The small molecule below binds the protein below.
Small molecule (SMILES): CCC(=O)N(C(=O)[C@@H]1CCOc2ccc(Cl)cc21)c1cncc2ccccc12

Sequence of chain 2.A:
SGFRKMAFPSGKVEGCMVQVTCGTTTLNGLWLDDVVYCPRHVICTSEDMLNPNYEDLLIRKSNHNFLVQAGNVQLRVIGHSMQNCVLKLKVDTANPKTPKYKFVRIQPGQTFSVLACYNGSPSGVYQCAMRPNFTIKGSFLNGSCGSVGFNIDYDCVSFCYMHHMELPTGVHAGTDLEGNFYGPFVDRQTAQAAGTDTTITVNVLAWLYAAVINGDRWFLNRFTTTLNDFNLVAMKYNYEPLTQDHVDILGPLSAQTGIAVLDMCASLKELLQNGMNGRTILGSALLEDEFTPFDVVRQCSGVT

Sequence of chain 1.A:
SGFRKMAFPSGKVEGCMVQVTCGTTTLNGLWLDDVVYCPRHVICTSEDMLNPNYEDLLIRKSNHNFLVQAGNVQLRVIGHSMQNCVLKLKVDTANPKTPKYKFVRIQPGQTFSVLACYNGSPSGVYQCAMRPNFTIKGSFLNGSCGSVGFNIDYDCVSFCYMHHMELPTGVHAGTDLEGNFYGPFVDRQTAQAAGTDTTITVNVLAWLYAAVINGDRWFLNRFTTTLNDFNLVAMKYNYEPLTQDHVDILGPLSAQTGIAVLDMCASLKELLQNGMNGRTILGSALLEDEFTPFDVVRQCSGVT

Binding-site contacts:
Ligand atom C10 contacts residue MET49 of chain 2.A at 3.6 Å (hydrophobic).
Ligand atom C18 contacts residue PHE140 of chain 2.A at 3.5 Å (hydrophobic).
Ligand atom C19 contacts residue LEU141 of chain 2.A at 3.7 Å (hydrophobic).
Ligand atom O1 contacts residue GLU166 of chain 2.A at 3.0 Å (salt-bridge).
Ligand atom C6 contacts residue GLN189 of chain 2.A at 3.5 Å.
Ligand atom CL contacts residue HIS41 of chain 2.A at 3.2 Å.
Ligand atom C11 contacts residue ARG188 of chain 2.A at 3.5 Å.
Ligand atom O1 contacts residue MET165 of chain 2.A at 3.5 Å.
Ligand atom C18 contacts residue ASN142 of chain 2.A at 3.5 Å.
Ligand atom C21 contacts residue CYS145 of chain 2.A at 3.7 Å (hydrophobic).
Ligand atom CL contacts residue ASP187 of chain 2.A at 3.2 Å.
Ligand atom C21 contacts residue HIS163 of chain 2.A at 3.4 Å.
Ligand atom C contacts residue CYS145 of chain 2.A at 1.8 Å (hydrophobic).
Ligand atom N1 contacts residue GLU166 of chain 2.A at 3.7 Å.
Ligand atom C10 contacts residue MET165 of chain 2.A at 3.6 Å (hydrophobic).
Ligand atom C12 contacts residue MET49 of chain 2.A at 3.7 Å (hydrophobic).
Ligand atom C17 contacts residue ASN142 of chain 2.A at 3.5 Å.
Ligand atom C18 contacts residue LEU141 of chain 2.A at 3.5 Å (hydrophobic).
Ligand atom C1 contacts residue ASN142 of chain 2.A at 3.4 Å.
Ligand atom O2 contacts residue GLN189 of chain 2.A at 3.5 Å.
Ligand atom C11 contacts residue MET165 of chain 2.A at 3.3 Å (hydrophobic).
Ligand atom C12 contacts residue ARG188 of chain 2.A at 3.6 Å.
Ligand atom C9 contacts residue HIS164 of chain 2.A at 3.4 Å.
Ligand atom C20 contacts residue GLU166 of chain 2.A at 3.5 Å.
Ligand atom C21 contacts residue GLU166 of chain 2.A at 3.7 Å.
Ligand atom N1 contacts residue HIS163 of chain 2.A at 2.8 Å (h-bond).
Ligand atom O contacts residue HIS41 of chain 2.A at 3.4 Å (h-bond).
Ligand atom C contacts residue GLY143 of chain 2.A at 3.5 Å.
Ligand atom C20 contacts residue PHE140 of chain 2.A at 3.3 Å (hydrophobic).
Ligand atom C1 contacts residue CYS145 of chain 2.A at 2.8 Å (hydrophobic).
Ligand atom O contacts residue CYS145 of chain 2.A at 3.2 Å (h-bond).
Ligand atom C18 contacts residue GLU166 of chain 2.A at 3.7 Å.
Ligand atom C12 contacts residue GLN189 of chain 2.A at 3.5 Å.
Ligand atom N contacts residue CYS145 of chain 2.A at 3.7 Å.
Ligand atom CL contacts residue HIS164 of chain 2.A at 3.6 Å.
Ligand atom C2 contacts residue CYS145 of chain 2.A at 3.0 Å (hydrophobic).
Ligand atom C16 contacts residue ASN142 of chain 2.A at 3.7 Å.
Ligand atom C11 contacts residue MET49 of chain 2.A at 3.4 Å (hydrophobic).
Ligand atom CL contacts residue MET165 of chain 2.A at 3.8 Å.
Ligand atom C1 contacts residue GLY143 of chain 2.A at 3.5 Å.